The protein below binds the small molecule below.
Small molecule (SMILES): CC(=O)N[C@H]1[C@H](O[C@H]2[C@H](O)[C@@H](NC(C)=O)CO[C@@H]2CO)O[C@H](CO)[C@@H](O)[C@@H]1O

Sequence of chain 1.G:
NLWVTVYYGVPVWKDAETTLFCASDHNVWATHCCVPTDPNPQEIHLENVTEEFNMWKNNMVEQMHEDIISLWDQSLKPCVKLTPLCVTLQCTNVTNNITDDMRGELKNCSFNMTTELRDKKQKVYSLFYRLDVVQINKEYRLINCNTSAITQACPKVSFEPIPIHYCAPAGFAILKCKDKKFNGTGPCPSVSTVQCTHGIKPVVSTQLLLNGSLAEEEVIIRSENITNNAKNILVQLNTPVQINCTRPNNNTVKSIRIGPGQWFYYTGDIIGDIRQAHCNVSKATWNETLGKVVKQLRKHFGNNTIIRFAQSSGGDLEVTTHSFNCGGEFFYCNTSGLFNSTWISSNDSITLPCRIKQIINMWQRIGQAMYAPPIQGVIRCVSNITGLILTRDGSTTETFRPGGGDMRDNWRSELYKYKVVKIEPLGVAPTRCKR

Binding-site contacts:
Ligand atom C8 contacts residue CYS293 of chain 1.G at 4.5 Å (hydrophobic).
Ligand atom C8 contacts residue ASN292 of chain 1.G at 3.7 Å.
Ligand atom C7 contacts residue HIS326 of chain 1.G at 4.0 Å.
Ligand atom C1 contacts residue HIS326 of chain 1.G at 4.0 Å.
Ligand atom C7 contacts residue ASN328 of chain 1.G at 3.3 Å.
Ligand atom N2 contacts residue HIS326 of chain 1.G at 3.1 Å (h-bond).
Ligand atom O7 contacts residue ASN328 of chain 1.G at 3.4 Å (h-bond).
Ligand atom C4 contacts residue ASN328 of chain 1.G at 4.3 Å.
Ligand atom C8 contacts residue THR294 of chain 1.G at 3.5 Å.
Ligand atom C2 contacts residue HIS326 of chain 1.G at 3.9 Å.
Ligand atom O5 contacts residue ASN328 of chain 1.G at 2.5 Å (h-bond).
Ligand atom C5 contacts residue ASN328 of chain 1.G at 3.8 Å.
Ligand atom C1 contacts residue ASN328 of chain 1.G at 1.5 Å.
Ligand atom C8 contacts residue HIS326 of chain 1.G at 4.1 Å.
Ligand atom C6 contacts residue SER408 of chain 1.G at 4.3 Å.
Ligand atom C3 contacts residue ASN328 of chain 1.G at 3.8 Å.
Ligand atom O6 contacts residue SER408 of chain 1.G at 3.7 Å.
Ligand atom N2 contacts residue ASN328 of chain 1.G at 2.8 Å (h-bond).
Ligand atom C7 contacts residue ASN292 of chain 1.G at 4.5 Å.
Ligand atom O5 contacts residue SER408 of chain 1.G at 3.8 Å.
Ligand atom O7 contacts residue ASN292 of chain 1.G at 4.2 Å.
Ligand atom C2 contacts residue ASN328 of chain 1.G at 2.5 Å.
Ligand atom C8 contacts residue ASN328 of chain 1.G at 4.3 Å.
Ligand atom C3 contacts residue HIS326 of chain 1.G at 3.9 Å.
Ligand atom O6 contacts residue THR410 of chain 1.G at 4.3 Å.
Ligand atom O3 contacts residue HIS326 of chain 1.G at 4.5 Å.